Sequence of chain 2.B:
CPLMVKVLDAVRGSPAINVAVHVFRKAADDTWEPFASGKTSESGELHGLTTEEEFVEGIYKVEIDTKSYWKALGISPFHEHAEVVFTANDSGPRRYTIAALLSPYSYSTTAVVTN

This small molecule binds to this protein.
Small molecule (SMILES): O=C(O)c1ccc2nc(-c3cc(Cl)cc(Cl)c3)oc2c1

Sequence of chain 1.B:
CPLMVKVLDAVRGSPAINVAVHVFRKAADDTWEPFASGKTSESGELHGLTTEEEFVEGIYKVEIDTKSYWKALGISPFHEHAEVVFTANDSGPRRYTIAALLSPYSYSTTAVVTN

Binding-site contacts:
Ligand atom CLD contacts residue SER108 of chain 2.B at 3.5 Å.
Ligand atom CAN contacts residue 3MI1 of chain 2.D at 0.4 Å.
Ligand atom CAG contacts residue 3MI1 of chain 2.D at 0.4 Å.
Ligand atom NAK contacts residue ALA99 of chain 1.B at 3.8 Å.
Ligand atom CAS contacts residue 3MI1 of chain 2.D at 0.6 Å.
Ligand atom CLD contacts residue THR110 of chain 2.B at 3.7 Å.
Ligand atom CAG contacts residue LEU101 of chain 1.B at 3.7 Å (hydrophobic).
Ligand atom CLC contacts residue THR109 of chain 1.B at 3.6 Å.
Ligand atom CAO contacts residue 3MI1 of chain 2.D at 0.4 Å.
Ligand atom CAE contacts residue LYS6 of chain 1.B at 3.5 Å.
Ligand atom CLC contacts residue 3MI1 of chain 2.D at 0.7 Å.
Ligand atom CAP contacts residue LYS6 of chain 2.B at 3.7 Å.
Ligand atom CLC contacts residue SER108 of chain 1.B at 3.4 Å.
Ligand atom CAQ contacts residue 3MI1 of chain 2.D at 0.3 Å.
Ligand atom CAM contacts residue 3MI1 of chain 2.D at 1.7 Å.
Ligand atom CLD contacts residue 3MI1 of chain 2.D at 0.7 Å.
Ligand atom CAP contacts residue LYS6 of chain 1.B at 3.7 Å.
Ligand atom NAK contacts residue LEU8 of chain 2.B at 3.6 Å.
Ligand atom CLD contacts residue LEU101 of chain 1.B at 3.5 Å.
Ligand atom CAE contacts residue 3MI1 of chain 2.D at 0.4 Å.
Ligand atom OAL contacts residue ALA99 of chain 2.B at 3.2 Å.
Ligand atom NAK contacts residue 3MI1 of chain 2.D at 0.7 Å (h-bond).
Ligand atom OAL contacts residue 3MI1 of chain 2.D at 0.7 Å (h-bond).
Ligand atom CAT contacts residue LEU8 of chain 1.B at 3.8 Å (hydrophobic).
Ligand atom OAB contacts residue LYS6 of chain 1.B at 3.8 Å.
Ligand atom CAM contacts residue LYS6 of chain 1.B at 3.7 Å.
Ligand atom CLC contacts residue THR110 of chain 1.B at 3.8 Å.
Ligand atom CAP contacts residue 3MI1 of chain 2.D at 0.4 Å.
Ligand atom OAB contacts residue 3MI1 of chain 2.D at 2.7 Å.
Ligand atom CAJ contacts residue 3MI1 of chain 2.D at 0.3 Å.
Ligand atom CAO contacts residue LEU101 of chain 1.B at 3.8 Å (hydrophobic).
Ligand atom CAI contacts residue 3MI1 of chain 2.D at 0.2 Å.
Ligand atom CAT contacts residue 3MI1 of chain 2.D at 0.6 Å.
Ligand atom CAH contacts residue 3MI1 of chain 2.D at 0.2 Å.
Ligand atom CLD contacts residue THR109 of chain 2.B at 3.5 Å.
Ligand atom OAL contacts residue LEU8 of chain 1.B at 3.3 Å.
Ligand atom CAR contacts residue 3MI1 of chain 2.D at 0.4 Å.
Ligand atom OAA contacts residue 3MI1 of chain 2.D at 1.8 Å (h-bond).
Ligand atom CAM contacts residue LYS6 of chain 2.B at 3.8 Å.
Ligand atom CAF contacts residue 3MI1 of chain 2.D at 0.3 Å.